A protein and the small-molecule ligand that binds it are described below.
Small molecule (SMILES): N[C@@H](Cc1c[nH]c2ccccc12)C(=O)O

Sequence of chain 1.UA:
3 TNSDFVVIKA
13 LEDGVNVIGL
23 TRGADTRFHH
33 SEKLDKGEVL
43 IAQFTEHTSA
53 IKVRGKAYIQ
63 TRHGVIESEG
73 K

Sequence of chain 1.VA:
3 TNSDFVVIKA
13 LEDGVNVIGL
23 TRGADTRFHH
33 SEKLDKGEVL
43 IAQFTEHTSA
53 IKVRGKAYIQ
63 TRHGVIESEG

Binding-site contacts:
Ligand atom O contacts residue THR47 of chain 1.UA at 3.5 Å.
Ligand atom NE1 contacts residue ALA44 of chain 1.UA at 3.7 Å.
Ligand atom CZ3 contacts residue GLY21 of chain 1.UA at 3.4 Å.
Ligand atom CD1 contacts residue THR47 of chain 1.UA at 3.8 Å.
Ligand atom C contacts residue SER51 of chain 1.VA at 3.5 Å.
Ligand atom C contacts residue GLY25 of chain 1.VA at 3.5 Å.
Ligand atom CZ2 contacts residue ILE53 of chain 1.UA at 3.7 Å (hydrophobic).
Ligand atom NE1 contacts residue GLN45 of chain 1.UA at 2.9 Å (h-bond).
Ligand atom C contacts residue THR47 of chain 1.UA at 3.4 Å.
Ligand atom CA contacts residue THR28 of chain 1.VA at 3.1 Å.
Ligand atom N contacts residue THR28 of chain 1.VA at 2.7 Å (h-bond).
Ligand atom N contacts residue ASP27 of chain 1.VA at 3.1 Å (salt-bridge).
Ligand atom CD1 contacts residue GLN45 of chain 1.UA at 3.6 Å.
Ligand atom CD2 contacts residue THR50 of chain 1.UA at 4.0 Å.
Ligand atom O contacts residue ARG24 of chain 1.VA at 3.6 Å.
Ligand atom CE2 contacts residue ALA44 of chain 1.UA at 3.9 Å (hydrophobic).
Ligand atom CE3 contacts residue HIS32 of chain 1.UA at 3.8 Å.
Ligand atom OXT contacts residue THR50 of chain 1.UA at 3.0 Å (h-bond).
Ligand atom N contacts residue ARG24 of chain 1.VA at 3.9 Å.
Ligand atom CZ2 contacts residue ALA44 of chain 1.UA at 3.8 Å (hydrophobic).
Ligand atom CH2 contacts residue GLY21 of chain 1.UA at 3.4 Å.
Ligand atom N contacts residue THR23 of chain 1.VA at 2.9 Å (h-bond).
Ligand atom O contacts residue SER51 of chain 1.VA at 2.9 Å (h-bond).
Ligand atom CE2 contacts residue THR50 of chain 1.UA at 3.9 Å.
Ligand atom OXT contacts residue THR47 of chain 1.UA at 2.5 Å (h-bond).
Ligand atom CZ3 contacts residue HIS32 of chain 1.UA at 3.9 Å.
Ligand atom O contacts residue GLY25 of chain 1.VA at 3.0 Å (h-bond).
Ligand atom CB contacts residue SER51 of chain 1.VA at 3.3 Å.
Ligand atom CD1 contacts residue SER51 of chain 1.VA at 3.4 Å.
Ligand atom CB contacts residue THR28 of chain 1.VA at 3.4 Å.
Ligand atom CA contacts residue GLY25 of chain 1.VA at 3.5 Å.
Ligand atom CA contacts residue SER51 of chain 1.VA at 3.9 Å.
Ligand atom OXT contacts residue HIS49 of chain 1.UA at 3.9 Å.
Ligand atom N contacts residue GLY25 of chain 1.VA at 2.7 Å (h-bond).
Ligand atom CE2 contacts residue GLN45 of chain 1.UA at 4.0 Å.
Ligand atom CZ2 contacts residue THR50 of chain 1.UA at 4.0 Å.
Ligand atom CG contacts residue SER51 of chain 1.VA at 3.8 Å.
Ligand atom CH2 contacts residue ILE20 of chain 1.UA at 3.9 Å (hydrophobic).
Ligand atom CA contacts residue THR23 of chain 1.VA at 3.8 Å.
Ligand atom CB contacts residue THR23 of chain 1.VA at 3.7 Å.